Sequence of chain 1.C:
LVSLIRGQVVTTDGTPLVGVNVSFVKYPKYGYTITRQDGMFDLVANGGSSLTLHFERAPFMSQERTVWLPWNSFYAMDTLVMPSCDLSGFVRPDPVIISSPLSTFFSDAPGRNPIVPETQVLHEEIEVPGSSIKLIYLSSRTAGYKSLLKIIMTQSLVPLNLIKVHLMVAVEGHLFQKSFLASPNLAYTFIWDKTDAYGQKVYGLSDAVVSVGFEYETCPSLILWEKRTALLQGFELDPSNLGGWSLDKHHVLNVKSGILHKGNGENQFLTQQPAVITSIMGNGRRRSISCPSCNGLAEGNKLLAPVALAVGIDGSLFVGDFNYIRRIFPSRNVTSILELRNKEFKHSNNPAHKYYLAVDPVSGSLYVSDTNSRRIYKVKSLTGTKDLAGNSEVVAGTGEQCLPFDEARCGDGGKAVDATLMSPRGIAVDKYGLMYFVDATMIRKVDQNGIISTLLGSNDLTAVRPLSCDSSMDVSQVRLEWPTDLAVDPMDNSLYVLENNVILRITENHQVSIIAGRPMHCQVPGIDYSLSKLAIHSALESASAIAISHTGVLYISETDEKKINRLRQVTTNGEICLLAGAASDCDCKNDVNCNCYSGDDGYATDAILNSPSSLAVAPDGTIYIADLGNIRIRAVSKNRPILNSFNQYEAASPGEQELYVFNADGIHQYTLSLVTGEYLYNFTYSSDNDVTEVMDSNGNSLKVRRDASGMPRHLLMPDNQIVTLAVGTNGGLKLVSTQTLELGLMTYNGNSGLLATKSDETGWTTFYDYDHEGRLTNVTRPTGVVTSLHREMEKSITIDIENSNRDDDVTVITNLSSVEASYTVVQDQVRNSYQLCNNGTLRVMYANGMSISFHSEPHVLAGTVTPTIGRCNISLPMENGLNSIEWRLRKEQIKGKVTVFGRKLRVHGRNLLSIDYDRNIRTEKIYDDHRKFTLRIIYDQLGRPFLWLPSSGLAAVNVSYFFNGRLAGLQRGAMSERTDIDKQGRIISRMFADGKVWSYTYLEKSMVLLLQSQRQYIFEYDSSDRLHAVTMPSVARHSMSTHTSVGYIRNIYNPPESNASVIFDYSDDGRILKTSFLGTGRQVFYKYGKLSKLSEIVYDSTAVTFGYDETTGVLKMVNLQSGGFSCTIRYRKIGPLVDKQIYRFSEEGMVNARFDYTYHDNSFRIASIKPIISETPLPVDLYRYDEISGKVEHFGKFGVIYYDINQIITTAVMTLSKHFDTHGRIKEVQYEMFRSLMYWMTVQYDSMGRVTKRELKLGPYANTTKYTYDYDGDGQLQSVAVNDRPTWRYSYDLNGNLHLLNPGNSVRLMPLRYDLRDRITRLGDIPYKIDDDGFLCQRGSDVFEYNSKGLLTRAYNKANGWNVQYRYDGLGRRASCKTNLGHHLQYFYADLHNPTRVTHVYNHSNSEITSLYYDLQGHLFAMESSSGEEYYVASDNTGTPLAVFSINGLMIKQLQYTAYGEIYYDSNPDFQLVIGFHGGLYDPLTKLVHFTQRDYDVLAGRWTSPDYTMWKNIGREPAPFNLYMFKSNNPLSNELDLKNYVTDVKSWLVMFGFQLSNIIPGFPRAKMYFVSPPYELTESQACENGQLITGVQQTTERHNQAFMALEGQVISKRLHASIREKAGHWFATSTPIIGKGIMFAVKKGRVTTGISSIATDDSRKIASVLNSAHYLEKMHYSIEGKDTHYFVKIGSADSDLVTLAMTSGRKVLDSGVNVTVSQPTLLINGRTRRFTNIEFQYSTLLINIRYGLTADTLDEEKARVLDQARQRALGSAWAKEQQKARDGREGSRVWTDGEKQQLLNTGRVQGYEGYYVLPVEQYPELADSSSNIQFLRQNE

A protein and the small-molecule ligand that binds it are described below.
Small molecule (SMILES): CC(=O)N[C@@H]1[C@@H](O)[C@H](O)[C@@H](CO)O[C@H]1O

Binding-site contacts:
Ligand atom N2 contacts residue ASN788 of chain 1.C at 3.0 Å (h-bond).
Ligand atom C6 contacts residue SER798 of chain 1.C at 4.1 Å.
Ligand atom C5 contacts residue ASN788 of chain 1.C at 3.6 Å.
Ligand atom C7 contacts residue LYS1653 of chain 1.C at 4.5 Å.
Ligand atom C2 contacts residue SER798 of chain 1.C at 4.1 Å.
Ligand atom C1 contacts residue THR787 of chain 1.C at 4.0 Å.
Ligand atom C2 contacts residue LYS1653 of chain 1.C at 4.2 Å.
Ligand atom O7 contacts residue LYS1653 of chain 1.C at 3.4 Å.
Ligand atom C2 contacts residue ASN788 of chain 1.C at 2.5 Å.
Ligand atom C6 contacts residue HIS800 of chain 1.C at 4.2 Å.
Ligand atom O6 contacts residue HIS800 of chain 1.C at 3.5 Å (h-bond).
Ligand atom O5 contacts residue THR787 of chain 1.C at 3.7 Å.
Ligand atom O7 contacts residue VAL796 of chain 1.C at 4.1 Å.
Ligand atom C8 contacts residue ASN788 of chain 1.C at 3.7 Å.
Ligand atom C4 contacts residue ASN788 of chain 1.C at 4.2 Å.
Ligand atom C1 contacts residue SER798 of chain 1.C at 3.7 Å.
Ligand atom O5 contacts residue SER798 of chain 1.C at 3.3 Å (h-bond).
Ligand atom C6 contacts residue LEU799 of chain 1.C at 4.4 Å (hydrophobic).
Ligand atom O5 contacts residue ASN788 of chain 1.C at 2.3 Å (h-bond).
Ligand atom C5 contacts residue SER798 of chain 1.C at 4.4 Å.
Ligand atom C8 contacts residue ASP779 of chain 1.C at 3.9 Å.
Ligand atom C1 contacts residue ASN788 of chain 1.C at 1.4 Å.
Ligand atom C3 contacts residue ASN788 of chain 1.C at 3.8 Å.
Ligand atom O7 contacts residue ASN788 of chain 1.C at 3.9 Å.
Ligand atom C7 contacts residue ASN788 of chain 1.C at 3.3 Å.